Binding-site contacts:
Ligand atom C4 contacts residue ASN240 of chain 1.H at 3.9 Å.
Ligand atom C8 contacts residue ALA242 of chain 1.H at 3.3 Å (hydrophobic).
Ligand atom C7 contacts residue ASN240 of chain 1.H at 3.6 Å.
Ligand atom C3 contacts residue ASN240 of chain 1.H at 3.9 Å.
Ligand atom O7 contacts residue ASN240 of chain 1.H at 3.0 Å (h-bond).
Ligand atom C4 contacts residue ASN169 of chain 1.H at 4.2 Å.
Ligand atom O7 contacts residue ALA242 of chain 1.H at 4.1 Å.
Ligand atom N2 contacts residue ASN240 of chain 1.H at 3.0 Å (h-bond).
Ligand atom C8 contacts residue SER221 of chain 1.G at 3.4 Å.
Ligand atom C3 contacts residue ASN169 of chain 1.H at 3.8 Å.
Ligand atom C7 contacts residue ALA242 of chain 1.H at 3.8 Å (hydrophobic).
Ligand atom O6 contacts residue THR171 of chain 1.H at 4.5 Å.
Ligand atom C1 contacts residue ASN169 of chain 1.H at 1.4 Å.
Ligand atom N2 contacts residue ASN169 of chain 1.H at 3.0 Å (h-bond).
Ligand atom C5 contacts residue ASN169 of chain 1.H at 3.6 Å.
Ligand atom O5 contacts residue ASN240 of chain 1.H at 4.0 Å.
Ligand atom C1 contacts residue ASN240 of chain 1.H at 4.0 Å.
Ligand atom O4 contacts residue ASN240 of chain 1.H at 3.3 Å (h-bond).
Ligand atom O5 contacts residue ASN169 of chain 1.H at 2.3 Å (h-bond).
Ligand atom C8 contacts residue ASN240 of chain 1.H at 3.8 Å.
Ligand atom C8 contacts residue ASP241 of chain 1.H at 4.0 Å.
Ligand atom C2 contacts residue ASN240 of chain 1.H at 3.8 Å.
Ligand atom C2 contacts residue ASN169 of chain 1.H at 2.4 Å.
Ligand atom O6 contacts residue ASN240 of chain 1.H at 3.3 Å (h-bond).
Ligand atom O7 contacts residue ASN169 of chain 1.H at 3.8 Å.
Ligand atom C5 contacts residue ASN240 of chain 1.H at 3.2 Å.
Ligand atom C7 contacts residue ASN169 of chain 1.H at 3.6 Å.
Ligand atom N2 contacts residue ALA242 of chain 1.H at 4.4 Å.
Ligand atom C6 contacts residue ASN240 of chain 1.H at 3.8 Å.

Sequence of chain 1.H:
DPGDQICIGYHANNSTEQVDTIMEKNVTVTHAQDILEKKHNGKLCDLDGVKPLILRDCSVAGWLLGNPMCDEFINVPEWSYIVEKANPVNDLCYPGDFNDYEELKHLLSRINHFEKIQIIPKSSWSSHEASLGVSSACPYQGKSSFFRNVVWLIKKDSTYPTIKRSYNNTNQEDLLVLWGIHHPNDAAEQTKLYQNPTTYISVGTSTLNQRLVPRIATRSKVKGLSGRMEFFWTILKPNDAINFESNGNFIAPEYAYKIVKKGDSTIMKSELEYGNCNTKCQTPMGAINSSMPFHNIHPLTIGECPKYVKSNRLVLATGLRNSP

Sequence of chain 1.G:
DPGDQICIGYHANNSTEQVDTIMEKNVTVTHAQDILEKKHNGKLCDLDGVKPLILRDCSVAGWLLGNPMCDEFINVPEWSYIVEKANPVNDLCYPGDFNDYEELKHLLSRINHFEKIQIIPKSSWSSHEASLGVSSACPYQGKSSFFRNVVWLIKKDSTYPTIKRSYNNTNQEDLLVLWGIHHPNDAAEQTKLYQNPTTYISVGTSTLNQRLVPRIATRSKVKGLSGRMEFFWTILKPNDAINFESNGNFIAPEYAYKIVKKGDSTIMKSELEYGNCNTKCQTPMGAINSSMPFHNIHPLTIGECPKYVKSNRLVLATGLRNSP

A small-molecule ligand and the protein it binds are described below.
Small molecule (SMILES): CC(=O)N[C@H]1[C@H](O[C@H]2[C@H](O)[C@@H](NC(C)=O)CO[C@@H]2CO)O[C@H](CO)[C@@H](O[C@@H]2O[C@H](CO)[C@@H](O)[C@H](O)[C@@H]2O)[C@@H]1O